A protein and the small-molecule ligand that binds it are described below.
Small molecule (SMILES): CC(=O)N[C@@H]1[C@@H](O)[C@H](O)[C@@H](CO)O[C@H]1O

Sequence of chain 1.F:
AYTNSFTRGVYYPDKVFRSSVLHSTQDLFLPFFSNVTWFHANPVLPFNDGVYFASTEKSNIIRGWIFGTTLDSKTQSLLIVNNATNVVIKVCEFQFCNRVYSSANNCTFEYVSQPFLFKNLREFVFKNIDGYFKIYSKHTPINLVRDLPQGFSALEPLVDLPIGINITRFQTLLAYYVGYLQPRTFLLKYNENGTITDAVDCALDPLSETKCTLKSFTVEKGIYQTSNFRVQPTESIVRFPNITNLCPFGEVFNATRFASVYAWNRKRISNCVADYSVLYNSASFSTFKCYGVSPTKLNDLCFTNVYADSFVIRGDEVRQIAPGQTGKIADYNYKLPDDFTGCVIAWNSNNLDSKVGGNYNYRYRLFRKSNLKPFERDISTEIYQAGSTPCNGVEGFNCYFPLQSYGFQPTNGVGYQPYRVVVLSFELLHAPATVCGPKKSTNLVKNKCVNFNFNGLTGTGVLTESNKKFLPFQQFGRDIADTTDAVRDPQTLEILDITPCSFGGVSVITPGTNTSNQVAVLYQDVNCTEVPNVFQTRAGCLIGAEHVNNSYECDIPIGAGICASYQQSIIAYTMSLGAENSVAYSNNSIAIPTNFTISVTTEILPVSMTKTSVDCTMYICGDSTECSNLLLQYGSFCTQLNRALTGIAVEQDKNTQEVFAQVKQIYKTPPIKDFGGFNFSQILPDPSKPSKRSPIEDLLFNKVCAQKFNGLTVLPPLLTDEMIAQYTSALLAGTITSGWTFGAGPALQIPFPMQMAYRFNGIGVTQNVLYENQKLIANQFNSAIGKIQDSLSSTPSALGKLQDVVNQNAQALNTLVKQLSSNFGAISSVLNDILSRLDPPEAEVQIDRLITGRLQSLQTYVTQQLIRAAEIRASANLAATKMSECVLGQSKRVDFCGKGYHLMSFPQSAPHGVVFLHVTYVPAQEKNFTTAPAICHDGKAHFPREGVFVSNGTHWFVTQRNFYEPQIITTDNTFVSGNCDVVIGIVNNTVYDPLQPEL

Sequence of chain 1.A:
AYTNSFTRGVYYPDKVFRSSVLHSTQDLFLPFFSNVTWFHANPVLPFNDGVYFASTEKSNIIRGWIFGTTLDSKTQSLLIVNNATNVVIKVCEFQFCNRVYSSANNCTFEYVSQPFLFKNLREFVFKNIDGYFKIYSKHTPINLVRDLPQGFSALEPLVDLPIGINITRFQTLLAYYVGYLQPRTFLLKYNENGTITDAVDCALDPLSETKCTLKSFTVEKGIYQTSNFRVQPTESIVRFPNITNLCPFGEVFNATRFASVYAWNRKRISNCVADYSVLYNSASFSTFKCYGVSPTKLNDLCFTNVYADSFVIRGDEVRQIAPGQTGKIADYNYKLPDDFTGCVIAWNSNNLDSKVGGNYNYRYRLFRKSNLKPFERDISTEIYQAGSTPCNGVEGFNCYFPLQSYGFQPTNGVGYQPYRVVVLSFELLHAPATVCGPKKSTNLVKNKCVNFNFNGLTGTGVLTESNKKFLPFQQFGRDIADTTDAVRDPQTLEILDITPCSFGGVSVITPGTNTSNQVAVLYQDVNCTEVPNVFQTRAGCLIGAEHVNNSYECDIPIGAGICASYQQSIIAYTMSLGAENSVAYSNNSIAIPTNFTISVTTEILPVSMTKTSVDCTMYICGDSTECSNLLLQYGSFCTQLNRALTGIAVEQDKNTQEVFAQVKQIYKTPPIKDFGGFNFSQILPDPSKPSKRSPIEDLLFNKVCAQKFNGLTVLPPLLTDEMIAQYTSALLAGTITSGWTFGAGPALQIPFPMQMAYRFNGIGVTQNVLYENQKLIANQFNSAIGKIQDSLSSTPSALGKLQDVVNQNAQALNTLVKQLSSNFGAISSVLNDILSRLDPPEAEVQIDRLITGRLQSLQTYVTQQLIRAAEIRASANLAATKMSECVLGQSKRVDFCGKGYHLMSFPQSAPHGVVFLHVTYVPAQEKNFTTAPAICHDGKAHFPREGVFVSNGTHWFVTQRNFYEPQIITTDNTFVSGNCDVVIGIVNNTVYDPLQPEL

Binding-site contacts:
Ligand atom C5 contacts residue ASN1074 of chain 1.A at 3.7 Å.
Ligand atom O5 contacts residue ASN1074 of chain 1.A at 2.3 Å (h-bond).
Ligand atom N2 contacts residue ASN1074 of chain 1.A at 3.0 Å (h-bond).
Ligand atom C5 contacts residue ALA706 of chain 1.A at 3.7 Å (hydrophobic).
Ligand atom C7 contacts residue ASN1074 of chain 1.A at 3.3 Å.
Ligand atom O7 contacts residue ASN1074 of chain 1.A at 3.1 Å (h-bond).
Ligand atom C1 contacts residue ASN1074 of chain 1.A at 1.5 Å.
Ligand atom C3 contacts residue ASN1074 of chain 1.A at 3.8 Å.
Ligand atom C2 contacts residue ASN1074 of chain 1.A at 2.5 Å.
Ligand atom C8 contacts residue ASN1074 of chain 1.A at 4.1 Å.
Ligand atom C8 contacts residue LYS1073 of chain 1.A at 4.0 Å.
Ligand atom C6 contacts residue ALA706 of chain 1.A at 4.3 Å (hydrophobic).
Ligand atom C4 contacts residue ASN1074 of chain 1.A at 4.2 Å.
Ligand atom O5 contacts residue ALA706 of chain 1.A at 4.3 Å.
Ligand atom O6 contacts residue ALA706 of chain 1.A at 3.8 Å.
Ligand atom C1 contacts residue GLN895 of chain 1.F at 4.2 Å.
Ligand atom C1 contacts residue ALA706 of chain 1.A at 4.5 Å (hydrophobic).
Ligand atom C8 contacts residue GLU1072 of chain 1.A at 3.4 Å.